Sequence of chain 18.C:
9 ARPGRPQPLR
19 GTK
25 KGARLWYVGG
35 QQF

This protein binds this small molecule.
Small molecule (SMILES): Nc1ccn([C@H]2C[C@H](O)[C@@H](COP(=O)(O)O)O2)c(=O)n1

Binding-site contacts:
Ligand atom C4' contacts residue VAL47 of chain 19.A at 4.1 Å (hydrophobic).
Ligand atom P contacts residue LYS21 of chain 18.C at 3.4 Å.
Ligand atom C4' contacts residue ASN414 of chain 19.A at 3.0 Å.
Ligand atom C1' contacts residue ASN414 of chain 19.A at 4.1 Å.
Ligand atom C5' contacts residue ARG412 of chain 19.A at 3.0 Å.
Ligand atom OP1 contacts residue ARG18 of chain 18.C at 4.0 Å.
Ligand atom C5' contacts residue ASN414 of chain 19.A at 3.3 Å.
Ligand atom P contacts residue ARG412 of chain 19.A at 2.7 Å.
Ligand atom O3' contacts residue ARG412 of chain 19.A at 4.3 Å.
Ligand atom C3' contacts residue ASN414 of chain 19.A at 4.5 Å.
Ligand atom OP1 contacts residue ARG412 of chain 19.A at 3.8 Å.
Ligand atom C2' contacts residue VAL47 of chain 19.A at 4.3 Å (hydrophobic).
Ligand atom C4' contacts residue ARG412 of chain 19.A at 4.4 Å.
Ligand atom C3' contacts residue VAL47 of chain 19.A at 4.0 Å (hydrophobic).
Ligand atom OP1 contacts residue LYS21 of chain 18.C at 3.9 Å.
Ligand atom O4' contacts residue ASN414 of chain 19.A at 2.9 Å (h-bond).
Ligand atom O5' contacts residue ARG412 of chain 19.A at 3.1 Å (salt-bridge).
Ligand atom OP2 contacts residue LYS21 of chain 18.C at 2.7 Å (salt-bridge).
Ligand atom O3' contacts residue VAL47 of chain 19.A at 3.1 Å.
Ligand atom OP2 contacts residue ARG18 of chain 18.C at 3.7 Å.
Ligand atom OP2 contacts residue ARG412 of chain 19.A at 1.4 Å (salt-bridge).

Sequence of chain 19.A:
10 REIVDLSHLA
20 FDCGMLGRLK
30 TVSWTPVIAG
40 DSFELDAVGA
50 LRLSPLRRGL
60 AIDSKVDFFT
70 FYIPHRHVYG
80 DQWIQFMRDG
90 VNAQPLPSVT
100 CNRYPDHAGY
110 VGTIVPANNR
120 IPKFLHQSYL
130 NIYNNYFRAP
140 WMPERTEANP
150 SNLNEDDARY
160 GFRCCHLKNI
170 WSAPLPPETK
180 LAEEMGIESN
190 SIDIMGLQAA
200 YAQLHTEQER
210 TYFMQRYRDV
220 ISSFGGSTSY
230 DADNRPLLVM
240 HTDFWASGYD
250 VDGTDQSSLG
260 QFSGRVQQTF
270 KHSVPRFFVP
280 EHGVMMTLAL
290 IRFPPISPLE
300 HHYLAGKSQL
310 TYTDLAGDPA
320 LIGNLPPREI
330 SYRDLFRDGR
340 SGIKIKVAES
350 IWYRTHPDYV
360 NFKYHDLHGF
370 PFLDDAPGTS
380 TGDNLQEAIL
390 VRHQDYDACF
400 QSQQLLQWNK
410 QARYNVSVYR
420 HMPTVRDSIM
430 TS